Sequence of chain 1.O:
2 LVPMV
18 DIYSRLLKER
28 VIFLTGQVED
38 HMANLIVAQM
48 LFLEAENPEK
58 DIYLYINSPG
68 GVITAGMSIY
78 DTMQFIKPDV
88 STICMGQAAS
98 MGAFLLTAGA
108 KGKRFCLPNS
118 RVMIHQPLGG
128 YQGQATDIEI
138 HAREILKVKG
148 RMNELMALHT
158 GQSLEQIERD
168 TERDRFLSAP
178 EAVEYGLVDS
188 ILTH

A protein and the small-molecule ligand that binds it are described below.
Small molecule (SMILES): CC[C@H](O)/C=C/C=C(C)/C=C/C(=O)NC(=O)/C=C/C1=CCN1C(=O)O

Sequence of chain 1.U:
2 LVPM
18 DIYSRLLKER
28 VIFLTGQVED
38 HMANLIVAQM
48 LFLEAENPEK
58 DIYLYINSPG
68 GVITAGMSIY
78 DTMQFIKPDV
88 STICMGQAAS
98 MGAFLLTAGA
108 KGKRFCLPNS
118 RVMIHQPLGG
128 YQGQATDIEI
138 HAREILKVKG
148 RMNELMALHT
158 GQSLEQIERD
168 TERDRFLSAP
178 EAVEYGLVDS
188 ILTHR

Binding-site contacts:
Ligand atom C6 contacts residue PRO66 of chain 1.O at 4.1 Å (hydrophobic).
Ligand atom C17 contacts residue GLY67 of chain 1.O at 4.1 Å.
Ligand atom C17 contacts residue HIS122 of chain 1.O at 4.0 Å.
Ligand atom C18 contacts residue HIS138 of chain 1.U at 3.8 Å.
Ligand atom C16 contacts residue ILE70 of chain 1.O at 3.7 Å (hydrophobic).
Ligand atom C12 contacts residue LEU125 of chain 1.O at 4.0 Å (hydrophobic).
Ligand atom C1 contacts residue HIS138 of chain 1.U at 3.9 Å.
Ligand atom C18 contacts residue PHE173 of chain 1.O at 4.1 Å (hydrophobic).
Ligand atom C15 contacts residue LEU125 of chain 1.O at 3.4 Å (hydrophobic).
Ligand atom C15 contacts residue SER97 of chain 1.O at 4.0 Å.
Ligand atom C5 contacts residue PRO66 of chain 1.O at 3.8 Å (hydrophobic).
Ligand atom C3 contacts residue MET120 of chain 1.O at 3.7 Å (hydrophobic).
Ligand atom C16 contacts residue MPD1 of chain 1.VB at 3.4 Å.
Ligand atom O3 contacts residue SER97 of chain 1.O at 2.2 Å (h-bond).
Ligand atom O3 contacts residue GLY68 of chain 1.O at 2.7 Å (h-bond).
Ligand atom O2 contacts residue LEU125 of chain 1.O at 4.0 Å.
Ligand atom C1 contacts residue MET120 of chain 1.O at 3.8 Å (hydrophobic).
Ligand atom C12 contacts residue GLY68 of chain 1.O at 3.9 Å.
Ligand atom O3 contacts residue MET98 of chain 1.O at 3.8 Å.
Ligand atom C17 contacts residue MET98 of chain 1.O at 3.6 Å (hydrophobic).
Ligand atom C1 contacts residue PHE173 of chain 1.O at 3.9 Å (hydrophobic).
Ligand atom O5 contacts residue ARG118 of chain 1.O at 4.1 Å.
Ligand atom N1 contacts residue SER97 of chain 1.O at 2.3 Å (h-bond).
Ligand atom C15 contacts residue ILE70 of chain 1.O at 4.0 Å (hydrophobic).
Ligand atom O3 contacts residue GLY67 of chain 1.O at 3.0 Å.
Ligand atom C14 contacts residue GLY68 of chain 1.O at 3.7 Å.
Ligand atom C7 contacts residue PRO66 of chain 1.O at 3.8 Å (hydrophobic).
Ligand atom C17 contacts residue GLY68 of chain 1.O at 3.5 Å.
Ligand atom C4 contacts residue PRO66 of chain 1.O at 4.0 Å (hydrophobic).
Ligand atom C13 contacts residue LEU125 of chain 1.O at 3.7 Å (hydrophobic).
Ligand atom C16 contacts residue PRO124 of chain 1.O at 4.2 Å (hydrophobic).
Ligand atom C16 contacts residue SER97 of chain 1.O at 2.9 Å.
Ligand atom C9 contacts residue PRO66 of chain 1.O at 4.0 Å (hydrophobic).
Ligand atom C2 contacts residue MET120 of chain 1.O at 3.8 Å (hydrophobic).
Ligand atom N1 contacts residue GLY68 of chain 1.O at 3.3 Å (h-bond).
Ligand atom C13 contacts residue GLY68 of chain 1.O at 3.9 Å.
Ligand atom C14 contacts residue SER97 of chain 1.O at 3.5 Å.
Ligand atom C15 contacts residue PRO124 of chain 1.O at 3.8 Å (hydrophobic).
Ligand atom C17 contacts residue SER97 of chain 1.O at 1.3 Å.
Ligand atom N1 contacts residue HIS122 of chain 1.O at 4.2 Å.